Binding-site contacts:
Ligand atom N14 contacts residue ILE92 of chain 1.A at 3.6 Å.
Ligand atom N06 contacts residue ASN159 of chain 1.A at 3.2 Å (h-bond).
Ligand atom N03 contacts residue LYS66 of chain 1.A at 3.4 Å (salt-bridge).
Ligand atom C09 contacts residue CYS51 of chain 1.A at 1.9 Å (hydrophobic).
Ligand atom N15 contacts residue MET111 of chain 1.A at 3.0 Å (h-bond).
Ligand atom N14 contacts residue MET111 of chain 1.A at 3.8 Å.
Ligand atom C07 contacts residue SER158 of chain 1.A at 3.3 Å.
Ligand atom N03 contacts residue VAL45 of chain 1.A at 3.0 Å (h-bond).
Ligand atom N14 contacts residue ALA64 of chain 1.A at 3.4 Å.
Ligand atom N08 contacts residue ASN159 of chain 1.A at 3.6 Å (h-bond).
Ligand atom C18 contacts residue LEU161 of chain 1.A at 3.5 Å (hydrophobic).
Ligand atom N06 contacts residue CYS175 of chain 1.A at 3.8 Å.
Ligand atom N03 contacts residue CYS51 of chain 1.A at 3.6 Å (h-bond).
Ligand atom C11 contacts residue CYS51 of chain 1.A at 3.3 Å (hydrophobic).
Ligand atom C28 contacts residue MET111 of chain 1.A at 3.5 Å (hydrophobic).
Ligand atom C10 contacts residue CYS51 of chain 1.A at 2.9 Å (hydrophobic).
Ligand atom C19 contacts residue LEU161 of chain 1.A at 3.5 Å (hydrophobic).
Ligand atom C02 contacts residue ASP176 of chain 1.A at 3.0 Å.
Ligand atom N15 contacts residue LEU110 of chain 1.A at 3.6 Å.
Ligand atom N03 contacts residue ASP176 of chain 1.A at 3.1 Å (salt-bridge).
Ligand atom C01 contacts residue CYS51 of chain 1.A at 2.9 Å (hydrophobic).
Ligand atom C12 contacts residue ILE92 of chain 1.A at 3.7 Å (hydrophobic).
Ligand atom C05 contacts residue CYS175 of chain 1.A at 3.4 Å (hydrophobic).
Ligand atom O26 contacts residue MET111 of chain 1.A at 3.2 Å (h-bond).
Ligand atom C27 contacts residue MET111 of chain 1.A at 3.7 Å (hydrophobic).
Ligand atom C02 contacts residue CYS51 of chain 1.A at 3.0 Å (hydrophobic).
Ligand atom N06 contacts residue SER158 of chain 1.A at 3.6 Å.
Ligand atom C25 contacts residue MET111 of chain 1.A at 3.7 Å (hydrophobic).
Ligand atom C21 contacts residue ILE43 of chain 1.A at 3.0 Å (hydrophobic).
Ligand atom C01 contacts residue ASP176 of chain 1.A at 3.5 Å.
Ligand atom N08 contacts residue VAL45 of chain 1.A at 3.3 Å.
Ligand atom C13 contacts residue ALA64 of chain 1.A at 3.4 Å (hydrophobic).
Ligand atom C07 contacts residue ASN159 of chain 1.A at 2.9 Å.
Ligand atom N15 contacts residue GLU109 of chain 1.A at 3.6 Å (salt-bridge).
Ligand atom C02 contacts residue VAL45 of chain 1.A at 3.4 Å (hydrophobic).
Ligand atom O20 contacts residue LEU161 of chain 1.A at 3.7 Å.
Ligand atom N14 contacts residue GLU109 of chain 1.A at 2.8 Å (salt-bridge).
Ligand atom C16 contacts residue MET111 of chain 1.A at 3.8 Å (hydrophobic).
Ligand atom C12 contacts residue ALA64 of chain 1.A at 3.5 Å (hydrophobic).
Ligand atom C27 contacts residue ILE43 of chain 1.A at 3.3 Å (hydrophobic).

A protein and the small-molecule ligand that binds it are described below.
Small molecule (SMILES): COc1cc(-c2n[nH]c3ccc(C=C(C#N)n4cncn4)cc23)cc(OC)c1OC

Sequence of chain 1.A:
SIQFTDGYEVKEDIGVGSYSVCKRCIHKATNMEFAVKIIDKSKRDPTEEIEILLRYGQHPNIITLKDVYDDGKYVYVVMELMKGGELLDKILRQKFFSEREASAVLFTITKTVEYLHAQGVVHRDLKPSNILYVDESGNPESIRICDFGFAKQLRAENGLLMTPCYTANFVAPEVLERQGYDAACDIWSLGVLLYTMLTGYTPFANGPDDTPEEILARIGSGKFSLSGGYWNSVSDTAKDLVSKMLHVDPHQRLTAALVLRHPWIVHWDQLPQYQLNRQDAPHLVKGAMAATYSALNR